Binding-site contacts:
Ligand atom C2 contacts residue HIS109 of chain 1.A at 4.2 Å.
Ligand atom C4 contacts residue HEM1 of chain 1.J at 4.1 Å.
Ligand atom C4 contacts residue LEU262 of chain 1.A at 4.0 Å (hydrophobic).
Ligand atom C4 contacts residue GLU258 of chain 1.A at 2.8 Å.
Ligand atom C1A contacts residue ARG255 of chain 1.A at 4.0 Å.
Ligand atom N1 contacts residue ARG255 of chain 1.A at 3.5 Å.
Ligand atom N3 contacts residue ARG255 of chain 1.A at 4.2 Å.
Ligand atom N3 contacts residue HEM1 of chain 1.J at 3.7 Å.
Ligand atom C2 contacts residue HEM1 of chain 1.J at 3.5 Å.
Ligand atom N1 contacts residue HEM1 of chain 1.J at 3.1 Å.
Ligand atom N3 contacts residue HIS109 of chain 1.A at 3.4 Å.
Ligand atom C4 contacts residue HIS109 of chain 1.A at 3.5 Å.
Ligand atom C2 contacts residue ARG255 of chain 1.A at 3.7 Å.
Ligand atom N1 contacts residue MMZ1 of chain 1.E at 0.2 Å (h-bond).
Ligand atom S2 contacts residue ARG255 of chain 1.A at 3.7 Å.
Ligand atom C3A contacts residue ARG255 of chain 1.A at 4.4 Å.
Ligand atom S2 contacts residue GLU258 of chain 1.A at 3.5 Å.
Ligand atom S2 contacts residue MMZ1 of chain 1.E at 1.3 Å.
Ligand atom N3 contacts residue GLU258 of chain 1.A at 3.7 Å.
Ligand atom C2 contacts residue GLU258 of chain 1.A at 4.0 Å.
Ligand atom N3 contacts residue GLN105 of chain 1.A at 3.7 Å.
Ligand atom C1A contacts residue HIS109 of chain 1.A at 3.2 Å.
Ligand atom C4 contacts residue MMZ1 of chain 1.E at 0.6 Å.
Ligand atom C3A contacts residue GLN105 of chain 1.A at 3.4 Å.
Ligand atom C3A contacts residue HIS109 of chain 1.A at 2.8 Å.
Ligand atom N1 contacts residue HIS109 of chain 1.A at 4.1 Å.
Ligand atom C4 contacts residue ARG255 of chain 1.A at 4.0 Å.
Ligand atom C1A contacts residue HEM1 of chain 1.J at 2.9 Å.
Ligand atom C1A contacts residue MMZ1 of chain 1.E at 0.9 Å.
Ligand atom C3A contacts residue MMZ1 of chain 1.E at 0.8 Å.
Ligand atom S2 contacts residue HEM1 of chain 1.J at 4.1 Å.
Ligand atom C2 contacts residue MMZ1 of chain 1.E at 0.7 Å.
Ligand atom N3 contacts residue MMZ1 of chain 1.E at 0.2 Å (h-bond).
Ligand atom C3A contacts residue HEM1 of chain 1.J at 3.3 Å.
Ligand atom C4 contacts residue GLN105 of chain 1.A at 3.1 Å.

Sequence of chain 1.A:
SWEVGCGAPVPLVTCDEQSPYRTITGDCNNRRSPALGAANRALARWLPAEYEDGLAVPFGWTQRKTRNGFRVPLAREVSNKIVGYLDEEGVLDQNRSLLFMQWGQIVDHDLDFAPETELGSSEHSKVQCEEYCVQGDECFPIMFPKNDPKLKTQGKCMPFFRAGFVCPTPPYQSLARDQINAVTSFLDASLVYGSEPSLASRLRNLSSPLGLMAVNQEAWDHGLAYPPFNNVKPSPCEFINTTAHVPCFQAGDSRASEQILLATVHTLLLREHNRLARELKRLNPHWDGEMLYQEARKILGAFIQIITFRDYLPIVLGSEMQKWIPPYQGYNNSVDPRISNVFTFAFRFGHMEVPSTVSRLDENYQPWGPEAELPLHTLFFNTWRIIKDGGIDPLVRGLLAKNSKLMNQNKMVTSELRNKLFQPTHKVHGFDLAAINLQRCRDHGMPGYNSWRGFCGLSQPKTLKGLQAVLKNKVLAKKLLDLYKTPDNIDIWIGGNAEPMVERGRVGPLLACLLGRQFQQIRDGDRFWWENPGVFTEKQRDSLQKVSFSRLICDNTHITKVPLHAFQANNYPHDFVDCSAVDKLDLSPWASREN

A protein and the small-molecule ligand that binds it are described below.
Small molecule (SMILES): Cn1cc[nH]c1=S